Binding-site contacts:
Ligand atom C32 contacts residue 8FM1 of chain 2.B at 0.9 Å.
Ligand atom C38 contacts residue 8FM1 of chain 2.B at 0.8 Å.
Ligand atom C2 contacts residue 8FM1 of chain 2.B at 0.9 Å.
Ligand atom C30 contacts residue 8FM1 of chain 2.B at 2.4 Å.
Ligand atom C31 contacts residue 8FM1 of chain 2.B at 1.4 Å.
Ligand atom N20 contacts residue 8FM1 of chain 2.B at 0.7 Å (h-bond).
Ligand atom O18 contacts residue 8FM1 of chain 2.B at 1.6 Å.
Ligand atom C7 contacts residue 8FM1 of chain 2.B at 0.6 Å.
Ligand atom C17 contacts residue 8FM1 of chain 2.B at 0.4 Å.
Ligand atom O39 contacts residue 8FM1 of chain 2.B at 1.2 Å (h-bond).
Ligand atom C36 contacts residue 8FM1 of chain 2.B at 2.2 Å.
Ligand atom O23 contacts residue 8FM1 of chain 2.B at 0.9 Å.
Ligand atom C5 contacts residue 8FM1 of chain 2.B at 0.9 Å.
Ligand atom C6 contacts residue 8FM1 of chain 2.B at 1.6 Å.
Ligand atom C15 contacts residue 8FM1 of chain 2.B at 1.0 Å.
Ligand atom C27 contacts residue 8FM1 of chain 2.B at 1.2 Å.
Ligand atom C4 contacts residue 8FM1 of chain 2.B at 0.0 Å.
Ligand atom C41 contacts residue 8FM1 of chain 2.B at 0.6 Å.
Ligand atom C37 contacts residue 8FM1 of chain 2.B at 1.0 Å.
Ligand atom C28 contacts residue 8FM1 of chain 2.B at 1.6 Å.
Ligand atom C33 contacts residue 8FM1 of chain 2.B at 1.1 Å.
Ligand atom C34 contacts residue 8FM1 of chain 2.B at 2.5 Å.
Ligand atom C13 contacts residue 8FM1 of chain 2.B at 0.8 Å.
Ligand atom O22 contacts residue 8FM1 of chain 2.B at 0.8 Å (h-bond).
Ligand atom C24 contacts residue 8FM1 of chain 2.B at 0.0 Å.
Ligand atom O9 contacts residue 8FM1 of chain 2.B at 0.9 Å (h-bond).
Ligand atom C26 contacts residue 8FM1 of chain 2.B at 1.4 Å.
Ligand atom C14 contacts residue 8FM1 of chain 2.B at 1.1 Å.
Ligand atom C25 contacts residue 8FM1 of chain 2.B at 1.2 Å.
Ligand atom S8 contacts residue 8FM1 of chain 2.B at 0.8 Å (h-bond).
Ligand atom O10 contacts residue 8FM1 of chain 2.B at 2.1 Å (h-bond).
Ligand atom O42 contacts residue 8FM1 of chain 2.B at 0.9 Å.
Ligand atom C16 contacts residue 8FM1 of chain 2.B at 1.4 Å.
Ligand atom N11 contacts residue 8FM1 of chain 2.B at 0.7 Å (h-bond).
Ligand atom C3 contacts residue 8FM1 of chain 2.B at 1.2 Å.
Ligand atom O18 contacts residue ASP25 of chain 1.A at 2.4 Å (salt-bridge).
Ligand atom C19 contacts residue 8FM1 of chain 2.B at 1.3 Å.
Ligand atom C12 contacts residue 8FM1 of chain 2.B at 1.2 Å.
Ligand atom C40 contacts residue 8FM1 of chain 2.B at 1.7 Å.
Ligand atom C21 contacts residue 8FM1 of chain 2.B at 1.2 Å.

Sequence of chain 2.A:
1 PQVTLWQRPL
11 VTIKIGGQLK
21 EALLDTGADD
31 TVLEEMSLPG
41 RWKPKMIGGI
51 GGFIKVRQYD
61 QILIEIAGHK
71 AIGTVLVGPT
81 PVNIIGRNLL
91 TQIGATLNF

The small molecule below binds the protein below.
Small molecule (SMILES): COc1ccc(S(=O)(=O)N(CC(C)C)C[C@@H](O)[C@H](Cc2ccccc2)NC(=O)O[C@H]2[C@H]3CO[C@H]4OC[C@@H]2[C@H]4C3)cc1

Sequence of chain 1.A:
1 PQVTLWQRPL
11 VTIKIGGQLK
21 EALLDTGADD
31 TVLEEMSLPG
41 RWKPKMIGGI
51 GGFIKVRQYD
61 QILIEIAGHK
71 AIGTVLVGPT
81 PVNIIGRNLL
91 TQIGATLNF